Binding-site contacts:
Ligand atom N3A contacts residue TYR146 of chain 41.A at 4.0 Å.
Ligand atom C1C contacts residue THR97 of chain 41.A at 3.9 Å.
Ligand atom N2 contacts residue W711 of chain 41.F at 2.9 Å.
Ligand atom C1B contacts residue ILE183 of chain 41.A at 4.0 Å (hydrophobic).
Ligand atom N3A contacts residue MET181 of chain 41.A at 3.3 Å.
Ligand atom N3A contacts residue ALA24 of chain 41.C at 3.8 Å.
Ligand atom C2A contacts residue TYR146 of chain 41.A at 3.7 Å (hydrophobic).
Ligand atom C1C contacts residue PHE115 of chain 41.A at 3.9 Å (hydrophobic).
Ligand atom O1A contacts residue PHE121 of chain 41.A at 4.0 Å.
Ligand atom C31 contacts residue W711 of chain 41.F at 3.0 Å.
Ligand atom C3C contacts residue LEU216 of chain 41.A at 3.7 Å (hydrophobic).
Ligand atom C2C contacts residue LEU216 of chain 41.A at 3.7 Å (hydrophobic).
Ligand atom O1 contacts residue THR97 of chain 41.A at 3.4 Å (h-bond).
Ligand atom C6B contacts residue TYR146 of chain 41.A at 3.8 Å (hydrophobic).
Ligand atom C3B contacts residue ILE219 of chain 41.A at 3.8 Å (hydrophobic).
Ligand atom C2B contacts residue ILE219 of chain 41.A at 3.8 Å (hydrophobic).
Ligand atom C3C contacts residue TYR192 of chain 41.A at 4.0 Å (hydrophobic).
Ligand atom C5B contacts residue ILE183 of chain 41.A at 3.7 Å (hydrophobic).
Ligand atom C4B contacts residue ILE183 of chain 41.A at 4.0 Å (hydrophobic).
Ligand atom O1B contacts residue ILE95 of chain 41.A at 3.6 Å.
Ligand atom C2A contacts residue MET181 of chain 41.A at 3.7 Å (hydrophobic).
Ligand atom C4C contacts residue MET117 of chain 41.A at 3.9 Å (hydrophobic).
Ligand atom C5A contacts residue PRO168 of chain 41.A at 4.0 Å (hydrophobic).
Ligand atom C5B contacts residue TYR146 of chain 41.A at 3.4 Å (hydrophobic).
Ligand atom N2 contacts residue THR97 of chain 41.A at 3.7 Å.
Ligand atom C6C contacts residue ILE186 of chain 41.A at 3.9 Å (hydrophobic).
Ligand atom C4A contacts residue MET181 of chain 41.A at 3.6 Å (hydrophobic).
Ligand atom C6B contacts residue ILE183 of chain 41.A at 3.6 Å (hydrophobic).
Ligand atom C4A contacts residue LEU14 of chain 42.C at 4.0 Å (hydrophobic).
Ligand atom C31 contacts residue ASN214 of chain 41.A at 3.3 Å.
Ligand atom C4A contacts residue ILE170 of chain 41.A at 3.9 Å (hydrophobic).
Ligand atom C5A contacts residue ILE170 of chain 41.A at 3.8 Å (hydrophobic).
Ligand atom C4A contacts residue ALA24 of chain 41.C at 4.0 Å (hydrophobic).
Ligand atom C2C contacts residue THR97 of chain 41.A at 3.9 Å.
Ligand atom C4B contacts residue TYR146 of chain 41.A at 3.7 Å (hydrophobic).
Ligand atom C3 contacts residue W711 of chain 41.F at 3.2 Å.
Ligand atom C31 contacts residue LEU216 of chain 41.A at 3.4 Å (hydrophobic).
Ligand atom C4 contacts residue TYR192 of chain 41.A at 3.5 Å (hydrophobic).
Ligand atom O1 contacts residue W711 of chain 41.F at 3.7 Å.
Ligand atom C5A contacts residue ILE144 of chain 41.A at 3.7 Å (hydrophobic).

Sequence of chain 42.C:
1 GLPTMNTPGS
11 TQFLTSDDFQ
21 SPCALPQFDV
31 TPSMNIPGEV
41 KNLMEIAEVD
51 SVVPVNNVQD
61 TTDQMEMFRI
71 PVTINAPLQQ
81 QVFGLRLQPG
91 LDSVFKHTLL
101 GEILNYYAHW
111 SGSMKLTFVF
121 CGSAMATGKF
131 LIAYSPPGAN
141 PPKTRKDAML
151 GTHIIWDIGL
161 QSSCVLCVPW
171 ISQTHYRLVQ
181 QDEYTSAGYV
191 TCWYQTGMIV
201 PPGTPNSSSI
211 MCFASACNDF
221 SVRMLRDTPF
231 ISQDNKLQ

Sequence of chain 41.C:
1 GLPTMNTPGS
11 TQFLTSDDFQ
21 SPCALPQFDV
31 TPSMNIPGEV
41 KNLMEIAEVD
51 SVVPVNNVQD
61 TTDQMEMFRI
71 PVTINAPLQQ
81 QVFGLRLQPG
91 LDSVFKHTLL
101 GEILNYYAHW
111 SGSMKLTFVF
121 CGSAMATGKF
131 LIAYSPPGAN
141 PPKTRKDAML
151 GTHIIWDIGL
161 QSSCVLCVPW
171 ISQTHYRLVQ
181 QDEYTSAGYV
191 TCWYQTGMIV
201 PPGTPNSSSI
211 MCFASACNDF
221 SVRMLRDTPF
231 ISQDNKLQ

Sequence of chain 41.A:
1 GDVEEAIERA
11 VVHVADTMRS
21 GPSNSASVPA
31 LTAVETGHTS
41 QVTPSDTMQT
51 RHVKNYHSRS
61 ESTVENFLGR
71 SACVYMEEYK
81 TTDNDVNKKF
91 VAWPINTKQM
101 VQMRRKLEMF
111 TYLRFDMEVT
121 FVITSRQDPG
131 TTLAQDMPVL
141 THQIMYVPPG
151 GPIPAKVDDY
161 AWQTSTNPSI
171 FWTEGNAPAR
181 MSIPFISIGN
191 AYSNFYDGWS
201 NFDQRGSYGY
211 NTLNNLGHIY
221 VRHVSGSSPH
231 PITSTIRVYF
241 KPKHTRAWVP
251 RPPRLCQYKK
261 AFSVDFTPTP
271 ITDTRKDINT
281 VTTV

The small molecule below binds the protein below.
Small molecule (SMILES): Cc1cc(CCCCCCCOc2ccc(C3=NCCO3)cc2)on1